This small molecule binds to this protein.
Small molecule (SMILES): CC[C@H]1CCCC(=C(c2ccc(O)cc2)c2ccc(O)cc2)C1

Sequence of chain 1.A:
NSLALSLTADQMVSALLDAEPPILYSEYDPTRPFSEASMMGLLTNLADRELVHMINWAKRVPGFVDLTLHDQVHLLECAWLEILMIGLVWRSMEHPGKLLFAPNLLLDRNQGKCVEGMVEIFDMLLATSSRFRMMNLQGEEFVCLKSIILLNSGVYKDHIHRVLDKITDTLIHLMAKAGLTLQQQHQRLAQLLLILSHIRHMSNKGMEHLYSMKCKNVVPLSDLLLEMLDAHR

Binding-site contacts:
Ligand atom C22 contacts residue ALA53 of chain 1.A at 4.0 Å (hydrophobic).
Ligand atom C10 contacts residue ALA53 of chain 1.A at 4.2 Å (hydrophobic).
Ligand atom O11 contacts residue LEU243 of chain 1.A at 3.5 Å.
Ligand atom C03 contacts residue LEU90 of chain 1.A at 3.6 Å (hydrophobic).
Ligand atom C20 contacts residue MET124 of chain 1.A at 3.6 Å (hydrophobic).
Ligand atom C02 contacts residue LEU90 of chain 1.A at 4.2 Å (hydrophobic).
Ligand atom C23 contacts residue PHE107 of chain 1.A at 3.9 Å (hydrophobic).
Ligand atom C10 contacts residue LEU228 of chain 1.A at 3.6 Å (hydrophobic).
Ligand atom O11 contacts residue MET231 of chain 1.A at 4.2 Å.
Ligand atom C12 contacts residue LEU49 of chain 1.A at 3.9 Å (hydrophobic).
Ligand atom C23 contacts residue GLU56 of chain 1.A at 3.4 Å.
Ligand atom C10 contacts residue THR50 of chain 1.A at 3.6 Å.
Ligand atom C09 contacts residue ALA53 of chain 1.A at 3.6 Å (hydrophobic).
Ligand atom O11 contacts residue THR50 of chain 1.A at 2.9 Å (h-bond).
Ligand atom C22 contacts residue PHE107 of chain 1.A at 4.1 Å (hydrophobic).
Ligand atom C02 contacts residue GLU56 of chain 1.A at 3.4 Å.
Ligand atom O11 contacts residue LEU239 of chain 1.A at 3.7 Å.
Ligand atom C21 contacts residue PHE107 of chain 1.A at 3.7 Å (hydrophobic).
Ligand atom C04 contacts residue LEU90 of chain 1.A at 4.1 Å (hydrophobic).
Ligand atom C17 contacts residue MET124 of chain 1.A at 4.0 Å (hydrophobic).
Ligand atom C08 contacts residue ALA53 of chain 1.A at 3.7 Å (hydrophobic).
Ligand atom O11 contacts residue LEU228 of chain 1.A at 4.0 Å.
Ligand atom C08 contacts residue LEU87 of chain 1.A at 4.2 Å (hydrophobic).
Ligand atom C12 contacts residue LEU228 of chain 1.A at 3.5 Å (hydrophobic).
Ligand atom C19 contacts residue PHE107 of chain 1.A at 3.6 Å (hydrophobic).
Ligand atom C12 contacts residue THR50 of chain 1.A at 3.5 Å.
Ligand atom C09 contacts residue LEU243 of chain 1.A at 4.1 Å (hydrophobic).
Ligand atom O01 contacts residue LEU90 of chain 1.A at 3.9 Å.
Ligand atom C22 contacts residue LEU49 of chain 1.A at 3.9 Å (hydrophobic).
Ligand atom C08 contacts residue LEU228 of chain 1.A at 3.9 Å (hydrophobic).
Ligand atom C20 contacts residue PHE128 of chain 1.A at 3.8 Å (hydrophobic).
Ligand atom O01 contacts residue GLU56 of chain 1.A at 2.6 Å (salt-bridge).
Ligand atom C19 contacts residue LEU131 of chain 1.A at 3.5 Å (hydrophobic).
Ligand atom C13 contacts residue LEU228 of chain 1.A at 3.9 Å (hydrophobic).
Ligand atom O01 contacts residue ARG97 of chain 1.A at 3.2 Å (salt-bridge).
Ligand atom C21 contacts residue LEU49 of chain 1.A at 4.0 Å (hydrophobic).
Ligand atom C02 contacts residue PHE107 of chain 1.A at 4.0 Å (hydrophobic).
Ligand atom C09 contacts residue LEU228 of chain 1.A at 3.8 Å (hydrophobic).
Ligand atom C13 contacts residue LEU49 of chain 1.A at 3.6 Å (hydrophobic).
Ligand atom C23 contacts residue ALA53 of chain 1.A at 4.1 Å (hydrophobic).